Binding-site contacts:
Ligand atom CB contacts residue GLU191 of chain 1.A at 3.6 Å.
Ligand atom NH2 contacts residue ASP157 of chain 1.A at 3.3 Å (salt-bridge).
Ligand atom CM2 contacts residue TYR199 of chain 1.A at 3.3 Å (hydrophobic).
Ligand atom CM2 contacts residue SER310 of chain 1.A at 3.2 Å.
Ligand atom N contacts residue GLU191 of chain 1.A at 2.6 Å (salt-bridge).
Ligand atom O contacts residue TYR197 of chain 1.A at 2.7 Å (h-bond).
Ligand atom CB contacts residue TYR197 of chain 1.A at 3.6 Å (hydrophobic).
Ligand atom NE contacts residue TYR197 of chain 1.A at 3.0 Å (h-bond).
Ligand atom CA contacts residue ASP333 of chain 1.A at 3.3 Å.
Ligand atom CB contacts residue GLU191 of chain 1.A at 3.3 Å.
Ligand atom CA contacts residue GLU191 of chain 1.A at 3.5 Å.
Ligand atom CB contacts residue ASP157 of chain 1.A at 3.3 Å.
Ligand atom O contacts residue VAL335 of chain 1.A at 3.5 Å.
Ligand atom CM3 contacts residue ASN312 of chain 1.A at 3.6 Å.
Ligand atom O contacts residue ILE190 of chain 1.A at 3.6 Å.
Ligand atom C contacts residue ASP157 of chain 1.A at 3.6 Å.
Ligand atom NH2 contacts residue TYR197 of chain 1.A at 2.4 Å (h-bond).
Ligand atom CM3 contacts residue THR311 of chain 1.A at 3.6 Å.
Ligand atom CZ contacts residue TYR197 of chain 1.A at 2.9 Å (hydrophobic).
Ligand atom NH1 contacts residue GLU191 of chain 1.A at 2.2 Å (salt-bridge).
Ligand atom CM2 contacts residue OGA1 of chain 1.E at 3.4 Å.
Ligand atom CM1 contacts residue SER310 of chain 1.A at 3.5 Å.
Ligand atom CM1 contacts residue TYR199 of chain 1.A at 3.3 Å (hydrophobic).
Ligand atom O contacts residue LYS263 of chain 1.A at 2.8 Å (salt-bridge).
Ligand atom CM3 contacts residue SER310 of chain 1.A at 3.5 Å.
Ligand atom NH1 contacts residue ASN159 of chain 1.A at 3.3 Å (h-bond).
Ligand atom N contacts residue ASP157 of chain 1.A at 2.9 Å (salt-bridge).
Ligand atom N contacts residue ASP333 of chain 1.A at 3.0 Å (salt-bridge).
Ligand atom CA contacts residue GLU191 of chain 1.A at 3.5 Å.
Ligand atom CE contacts residue TYR199 of chain 1.A at 3.5 Å (hydrophobic).
Ligand atom NH2 contacts residue ASN159 of chain 1.A at 3.5 Å (h-bond).
Ligand atom N contacts residue TYR197 of chain 1.A at 3.6 Å.
Ligand atom CZ contacts residue GLU191 of chain 1.A at 3.4 Å.
Ligand atom C contacts residue GLU191 of chain 1.A at 3.5 Å.
Ligand atom O contacts residue ASN108 of chain 1.A at 3.1 Å (h-bond).
Ligand atom CM1 contacts residue GLY192 of chain 1.A at 3.4 Å.
Ligand atom CB contacts residue ASP333 of chain 1.A at 3.5 Å.
Ligand atom CM3 contacts residue GLU212 of chain 1.A at 3.4 Å.
Ligand atom NZ contacts residue TYR199 of chain 1.A at 3.6 Å (h-bond).
Ligand atom CD contacts residue GLY192 of chain 1.A at 3.4 Å.

This protein binds this small molecule.
Small molecule (SMILES): C[C@H](N)C(=O)N[C@@H](CCCN=C(N)N)C(=O)N[C@@H](CCCC[N+](C)(C)C)C(=O)N[C@@H](C)C(=O)N[C@@H](C)C=O

Sequence of chain 1.A:
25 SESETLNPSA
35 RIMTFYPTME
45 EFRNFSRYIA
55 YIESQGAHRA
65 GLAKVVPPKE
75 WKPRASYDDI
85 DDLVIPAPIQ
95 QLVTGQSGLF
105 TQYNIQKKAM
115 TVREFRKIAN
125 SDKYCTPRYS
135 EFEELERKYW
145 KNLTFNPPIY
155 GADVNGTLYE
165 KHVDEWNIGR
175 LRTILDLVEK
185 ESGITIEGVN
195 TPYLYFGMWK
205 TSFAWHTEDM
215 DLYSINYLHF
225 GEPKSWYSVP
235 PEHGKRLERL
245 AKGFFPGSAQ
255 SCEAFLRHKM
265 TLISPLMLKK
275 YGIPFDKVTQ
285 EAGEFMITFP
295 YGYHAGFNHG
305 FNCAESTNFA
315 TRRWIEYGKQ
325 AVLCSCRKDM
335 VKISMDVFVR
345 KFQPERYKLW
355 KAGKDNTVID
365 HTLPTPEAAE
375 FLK